Binding-site contacts:
Ligand atom C9 contacts residue ILE328 of chain 1.E at 3.4 Å (hydrophobic).
Ligand atom C8 contacts residue TYR553 of chain 1.E at 3.8 Å (hydrophobic).
Ligand atom C16 contacts residue PHE535 of chain 1.E at 3.8 Å (hydrophobic).
Ligand atom C7 contacts residue ILE328 of chain 1.E at 3.9 Å (hydrophobic).
Ligand atom C18 contacts residue VAL260 of chain 1.E at 3.9 Å (hydrophobic).
Ligand atom C18 contacts residue SER338 of chain 1.E at 3.3 Å.
Ligand atom C1 contacts residue THR557 of chain 1.E at 3.2 Å.
Ligand atom C3 contacts residue TYR561 of chain 1.E at 3.2 Å (hydrophobic).
Ligand atom C4 contacts residue ASP259 of chain 1.E at 3.1 Å.
Ligand atom C11 contacts residue HIS538 of chain 1.E at 3.9 Å.
Ligand atom C18 contacts residue SER342 of chain 1.E at 3.6 Å.
Ligand atom C8 contacts residue ILE328 of chain 1.E at 3.6 Å (hydrophobic).
Ligand atom C18 contacts residue PHE535 of chain 1.E at 3.7 Å (hydrophobic).
Ligand atom O1 contacts residue SER338 of chain 1.E at 2.8 Å (h-bond).
Ligand atom C1 contacts residue TRP531 of chain 1.E at 3.5 Å (hydrophobic).
Ligand atom C5 contacts residue ASP259 of chain 1.E at 3.2 Å.
Ligand atom S1 contacts residue VAL236 of chain 1.E at 3.9 Å.
Ligand atom C19 contacts residue SER338 of chain 1.E at 3.3 Å.
Ligand atom O1 contacts residue SER339 of chain 1.E at 3.3 Å (h-bond).
Ligand atom O1 contacts residue VAL335 of chain 1.E at 3.9 Å.
Ligand atom C3 contacts residue ASP259 of chain 1.E at 3.8 Å.
Ligand atom C13 contacts residue VAL260 of chain 1.E at 3.8 Å (hydrophobic).
Ligand atom C5 contacts residue TYR561 of chain 1.E at 3.8 Å (hydrophobic).
Ligand atom C17 contacts residue SER342 of chain 1.E at 3.6 Å.
Ligand atom C19 contacts residue PHE535 of chain 1.E at 3.9 Å (hydrophobic).
Ligand atom C17 contacts residue THR264 of chain 1.E at 3.3 Å.
Ligand atom C15 contacts residue ASP259 of chain 1.E at 3.7 Å.
Ligand atom C11 contacts residue ILE329 of chain 1.E at 3.8 Å (hydrophobic).
Ligand atom C12 contacts residue HIS538 of chain 1.E at 3.5 Å.
Ligand atom C3 contacts residue PHE534 of chain 1.E at 3.5 Å (hydrophobic).
Ligand atom C3 contacts residue THR557 of chain 1.E at 3.7 Å.
Ligand atom C17 contacts residue PHE535 of chain 1.E at 3.6 Å (hydrophobic).
Ligand atom C10 contacts residue PHE534 of chain 1.E at 3.6 Å (hydrophobic).
Ligand atom N1 contacts residue ASP259 of chain 1.E at 2.7 Å (salt-bridge).
Ligand atom C16 contacts residue CYS263 of chain 1.E at 3.7 Å (hydrophobic).
Ligand atom C2 contacts residue TRP531 of chain 1.E at 3.9 Å (hydrophobic).
Ligand atom N1 contacts residue TYR561 of chain 1.E at 3.7 Å.
Ligand atom C10 contacts residue ASP259 of chain 1.E at 3.5 Å.
Ligand atom C1 contacts residue TYR561 of chain 1.E at 3.4 Å (hydrophobic).
Ligand atom C2 contacts residue TYR561 of chain 1.E at 3.4 Å (hydrophobic).

The protein below binds the small molecule below.
Small molecule (SMILES): CCCN(CCc1cccs1)[C@H]1CCc2c(O)cccc2C1

Sequence of chain 1.E:
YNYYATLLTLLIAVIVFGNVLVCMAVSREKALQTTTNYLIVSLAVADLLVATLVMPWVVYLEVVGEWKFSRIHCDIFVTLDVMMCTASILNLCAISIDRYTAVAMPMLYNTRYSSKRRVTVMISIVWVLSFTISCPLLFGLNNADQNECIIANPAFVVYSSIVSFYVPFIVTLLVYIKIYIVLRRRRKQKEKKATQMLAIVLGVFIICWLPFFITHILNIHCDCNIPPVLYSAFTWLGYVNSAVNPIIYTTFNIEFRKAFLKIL